The protein below binds the small molecule below.
Small molecule (SMILES): CC(C)[C@H](NC(=O)[C@H](C)N)C(=O)N[C@H](C(=O)N[C@H](C(=O)N[C@H](C(=O)N[C@H](C(=O)N[C@@H](CC(N)=O)C(=O)N1CCC[C@H]1C=O)C(C)C)C(C)C)[C@@H](C)O)[C@@H](C)O

Binding-site contacts:
Ligand atom O contacts residue MSE98 of chain 1.MA at 4.2 Å.
Ligand atom CG1 contacts residue ARG97 of chain 1.MA at 3.3 Å.
Ligand atom OG1 contacts residue CYS100 of chain 1.MA at 3.0 Å (h-bond).
Ligand atom CB contacts residue MSE98 of chain 1.MA at 3.6 Å.
Ligand atom OG1 contacts residue VAL99 of chain 1.MA at 3.8 Å.
Ligand atom CB contacts residue CYS100 of chain 1.MA at 4.1 Å (hydrophobic).
Ligand atom CG2 contacts residue SER145 of chain 1.MA at 4.2 Å.
Ligand atom O contacts residue MSE98 of chain 1.MA at 3.0 Å (h-bond).
Ligand atom O contacts residue TYR101 of chain 1.MA at 3.9 Å.
Ligand atom O contacts residue CYS100 of chain 1.MA at 3.2 Å (h-bond).
Ligand atom CG2 contacts residue TYR101 of chain 1.MA at 3.8 Å (hydrophobic).
Ligand atom O contacts residue LEU134 of chain 1.MA at 4.2 Å.
Ligand atom C contacts residue MSE98 of chain 1.MA at 3.5 Å.
Ligand atom O contacts residue ILE96 of chain 1.MA at 4.0 Å.
Ligand atom O contacts residue VAL99 of chain 1.MA at 3.9 Å.
Ligand atom CG2 contacts residue CYS141 of chain 1.MA at 3.5 Å (hydrophobic).
Ligand atom OG1 contacts residue GLN138 of chain 1.MA at 3.5 Å.
Ligand atom OG1 contacts residue ARG97 of chain 1.MA at 3.4 Å (salt-bridge).
Ligand atom C contacts residue CYS100 of chain 1.MA at 3.9 Å (hydrophobic).
Ligand atom O contacts residue CYS100 of chain 1.MA at 4.1 Å.
Ligand atom O contacts residue ILE96 of chain 1.MA at 4.0 Å.
Ligand atom CB contacts residue CYS100 of chain 1.MA at 4.2 Å (hydrophobic).
Ligand atom CA contacts residue MSE98 of chain 1.MA at 3.2 Å.
Ligand atom N contacts residue ILE96 of chain 1.MA at 3.7 Å.
Ligand atom C contacts residue MSE98 of chain 1.MA at 4.1 Å.
Ligand atom CG2 contacts residue ARG97 of chain 1.MA at 4.3 Å.
Ligand atom CA contacts residue CYS100 of chain 1.MA at 3.5 Å (hydrophobic).
Ligand atom CA contacts residue MSE98 of chain 1.MA at 3.9 Å.
Ligand atom N contacts residue CYS100 of chain 1.MA at 3.3 Å (h-bond).
Ligand atom CA contacts residue ILE96 of chain 1.MA at 3.9 Å (hydrophobic).
Ligand atom O contacts residue CYS141 of chain 1.MA at 4.2 Å.
Ligand atom CB contacts residue MSE98 of chain 1.MA at 4.2 Å.
Ligand atom N contacts residue MSE98 of chain 1.MA at 2.8 Å (h-bond).
Ligand atom O contacts residue ASP102 of chain 1.MA at 4.3 Å.
Ligand atom CG1 contacts residue VAL99 of chain 1.MA at 4.1 Å (hydrophobic).
Ligand atom CG1 contacts residue ILE96 of chain 1.MA at 4.0 Å (hydrophobic).
Ligand atom OG1 contacts residue MSE98 of chain 1.MA at 3.0 Å (h-bond).
Ligand atom CG1 contacts residue SER145 of chain 1.MA at 4.2 Å.
Ligand atom CG1 contacts residue CYS100 of chain 1.MA at 3.8 Å (hydrophobic).
Ligand atom O contacts residue ARG97 of chain 1.MA at 3.3 Å.

Sequence of chain 1.MA:
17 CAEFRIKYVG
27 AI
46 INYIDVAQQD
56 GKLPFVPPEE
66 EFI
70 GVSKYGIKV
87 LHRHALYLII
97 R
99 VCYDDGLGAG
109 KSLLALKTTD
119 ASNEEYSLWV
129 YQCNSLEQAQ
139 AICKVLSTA